Binding-site contacts:
Ligand atom O7 contacts residue ASN281 of chain 2.A at 3.9 Å.
Ligand atom C1 contacts residue ASN281 of chain 2.A at 1.4 Å.
Ligand atom O5 contacts residue ASN284 of chain 2.A at 3.6 Å.
Ligand atom C1 contacts residue THR283 of chain 2.A at 3.7 Å.
Ligand atom O5 contacts residue THR283 of chain 2.A at 4.1 Å.
Ligand atom C5 contacts residue THR283 of chain 2.A at 4.2 Å.
Ligand atom O5 contacts residue ASN281 of chain 2.A at 2.4 Å (h-bond).
Ligand atom C5 contacts residue ASN281 of chain 2.A at 3.7 Å.
Ligand atom C2 contacts residue ASN281 of chain 2.A at 2.4 Å.
Ligand atom C1 contacts residue ASN284 of chain 2.A at 4.2 Å.
Ligand atom N2 contacts residue ASN281 of chain 2.A at 2.8 Å (h-bond).
Ligand atom C7 contacts residue ASN281 of chain 2.A at 3.5 Å.
Ligand atom C4 contacts residue ASN281 of chain 2.A at 4.1 Å.
Ligand atom C3 contacts residue ASN281 of chain 2.A at 3.6 Å.

A small-molecule ligand and the protein it binds are described below.
Small molecule (SMILES): CC(=O)N[C@@H]1[C@@H](O)[C@H](O)[C@@H](CO)O[C@H]1O

Sequence of chain 2.A:
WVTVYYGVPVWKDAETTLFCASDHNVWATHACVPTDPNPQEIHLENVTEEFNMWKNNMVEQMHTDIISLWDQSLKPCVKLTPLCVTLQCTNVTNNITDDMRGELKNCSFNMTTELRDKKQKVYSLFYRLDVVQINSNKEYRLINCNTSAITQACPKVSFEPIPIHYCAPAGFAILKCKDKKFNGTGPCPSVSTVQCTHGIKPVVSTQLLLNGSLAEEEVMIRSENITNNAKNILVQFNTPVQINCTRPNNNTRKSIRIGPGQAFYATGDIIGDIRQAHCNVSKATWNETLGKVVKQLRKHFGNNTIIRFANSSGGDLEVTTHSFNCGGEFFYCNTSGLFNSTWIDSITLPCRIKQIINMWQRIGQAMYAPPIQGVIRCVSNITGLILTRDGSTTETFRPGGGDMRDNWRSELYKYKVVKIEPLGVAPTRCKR